Binding-site contacts:
Ligand atom O5 contacts residue TYR122 of chain 1.G at 2.8 Å (h-bond).
Ligand atom O4 contacts residue ASP125 of chain 1.G at 2.6 Å (salt-bridge).
Ligand atom O6 contacts residue GLY121 of chain 1.G at 3.7 Å.
Ligand atom O5 contacts residue GLY121 of chain 1.G at 3.4 Å.
Ligand atom C5 contacts residue TYR78 of chain 1.G at 3.7 Å (hydrophobic).
Ligand atom C6 contacts residue ASP125 of chain 1.G at 3.4 Å.
Ligand atom O4 contacts residue GLY121 of chain 1.G at 3.5 Å.
Ligand atom O3 contacts residue TYR78 of chain 1.G at 4.5 Å.
Ligand atom C7 contacts residue TYR78 of chain 1.G at 3.5 Å (hydrophobic).
Ligand atom C3 contacts residue TYR78 of chain 1.G at 3.7 Å (hydrophobic).
Ligand atom C7 contacts residue TYR122 of chain 1.G at 4.0 Å (hydrophobic).
Ligand atom C3 contacts residue GLY1 of chain 1.G at 3.8 Å.
Ligand atom O6 contacts residue TYR122 of chain 1.G at 3.5 Å (h-bond).
Ligand atom C6 contacts residue VAL80 of chain 1.G at 3.9 Å (hydrophobic).
Ligand atom C4 contacts residue TYR78 of chain 1.G at 3.7 Å (hydrophobic).
Ligand atom C6 contacts residue TRP123 of chain 1.G at 3.3 Å (hydrophobic).
Ligand atom C4 contacts residue ASP125 of chain 1.G at 3.4 Å.
Ligand atom C2 contacts residue GLY1 of chain 1.G at 4.1 Å.
Ligand atom C5 contacts residue GLY121 of chain 1.G at 4.3 Å.
Ligand atom C5 contacts residue TYR122 of chain 1.G at 3.9 Å (hydrophobic).
Ligand atom O5 contacts residue ASP125 of chain 1.G at 4.5 Å.
Ligand atom C6 contacts residue TYR122 of chain 1.G at 4.0 Å (hydrophobic).
Ligand atom C1 contacts residue TYR122 of chain 1.G at 4.0 Å (hydrophobic).
Ligand atom C5 contacts residue ASP125 of chain 1.G at 3.8 Å.
Ligand atom O6 contacts residue VAL80 of chain 1.G at 3.8 Å.
Ligand atom O6 contacts residue TRP123 of chain 1.G at 3.1 Å (h-bond).
Ligand atom C4 contacts residue GLY121 of chain 1.G at 4.4 Å.
Ligand atom O3 contacts residue GLY1 of chain 1.G at 3.1 Å (h-bond).
Ligand atom O4 contacts residue GLY1 of chain 1.G at 2.8 Å (h-bond).
Ligand atom O6 contacts residue ASP125 of chain 1.G at 2.5 Å (salt-bridge).
Ligand atom C6 contacts residue TYR78 of chain 1.G at 3.8 Å (hydrophobic).
Ligand atom C4 contacts residue GLY1 of chain 1.G at 3.9 Å.
Ligand atom C1 contacts residue TYR78 of chain 1.G at 4.3 Å (hydrophobic).
Ligand atom C2 contacts residue PHE47 of chain 1.G at 4.4 Å (hydrophobic).
Ligand atom O1 contacts residue TYR122 of chain 1.G at 3.6 Å.

The protein below binds the small molecule below.
Small molecule (SMILES): CO[C@@H]1O[C@H](CO)[C@H](O)[C@H](O)[C@H]1O

Sequence of chain 1.G:
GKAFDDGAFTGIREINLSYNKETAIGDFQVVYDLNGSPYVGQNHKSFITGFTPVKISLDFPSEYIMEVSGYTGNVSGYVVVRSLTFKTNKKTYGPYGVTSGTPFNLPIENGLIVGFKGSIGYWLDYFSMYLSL